Sequence of chain 1.A:
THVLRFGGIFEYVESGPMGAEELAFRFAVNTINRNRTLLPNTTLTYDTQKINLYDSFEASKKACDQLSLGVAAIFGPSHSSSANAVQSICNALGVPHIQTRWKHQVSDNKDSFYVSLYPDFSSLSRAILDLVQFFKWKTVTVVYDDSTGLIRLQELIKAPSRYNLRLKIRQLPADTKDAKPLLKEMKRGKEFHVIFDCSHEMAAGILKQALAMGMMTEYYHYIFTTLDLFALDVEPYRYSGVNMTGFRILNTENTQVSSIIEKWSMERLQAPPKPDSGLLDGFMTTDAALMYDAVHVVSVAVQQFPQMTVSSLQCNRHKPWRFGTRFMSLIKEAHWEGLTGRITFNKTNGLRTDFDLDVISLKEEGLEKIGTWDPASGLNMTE

The protein below binds the small molecule below.
Small molecule (SMILES): CC(=O)N[C@@H]1[C@@H](O)[C@H](O)[C@@H](CO)O[C@H]1O

Binding-site contacts:
Ligand atom O5 contacts residue ASN347 of chain 1.A at 2.4 Å (h-bond).
Ligand atom C2 contacts residue THR354 of chain 1.A at 4.3 Å.
Ligand atom C1 contacts residue ASN347 of chain 1.A at 1.4 Å.
Ligand atom C6 contacts residue ASN347 of chain 1.A at 4.3 Å.
Ligand atom C7 contacts residue ASN350 of chain 1.A at 2.8 Å.
Ligand atom C8 contacts residue ASP121 of chain 1.A at 4.2 Å.
Ligand atom O7 contacts residue ASN350 of chain 1.A at 3.2 Å (h-bond).
Ligand atom C3 contacts residue ASN347 of chain 1.A at 3.5 Å.
Ligand atom O6 contacts residue ASN347 of chain 1.A at 3.8 Å.
Ligand atom C1 contacts residue THR354 of chain 1.A at 3.2 Å.
Ligand atom C7 contacts residue ASN347 of chain 1.A at 3.7 Å.
Ligand atom C8 contacts residue THR354 of chain 1.A at 4.1 Å.
Ligand atom O3 contacts residue ASN347 of chain 1.A at 4.5 Å.
Ligand atom N2 contacts residue THR354 of chain 1.A at 3.7 Å.
Ligand atom C7 contacts residue THR354 of chain 1.A at 4.5 Å.
Ligand atom C5 contacts residue ASN347 of chain 1.A at 3.6 Å.
Ligand atom C8 contacts residue ASN350 of chain 1.A at 3.0 Å.
Ligand atom C4 contacts residue ASN347 of chain 1.A at 4.1 Å.
Ligand atom C8 contacts residue SER123 of chain 1.A at 3.9 Å.
Ligand atom N2 contacts residue ASN347 of chain 1.A at 2.4 Å (h-bond).
Ligand atom N2 contacts residue ASN350 of chain 1.A at 3.0 Å (h-bond).
Ligand atom C5 contacts residue THR354 of chain 1.A at 4.3 Å.
Ligand atom C2 contacts residue ASN350 of chain 1.A at 4.2 Å.
Ligand atom O7 contacts residue ASN347 of chain 1.A at 4.4 Å.
Ligand atom O5 contacts residue THR354 of chain 1.A at 4.1 Å.
Ligand atom C2 contacts residue ASN347 of chain 1.A at 2.1 Å.